The small molecule below binds the protein below.
Small molecule (SMILES): Nc1ncnc2c1ncn2[C@H]1C[C@H](O)[C@@H](COP(=O)(O)O)O1

Sequence of chain 1.HA:
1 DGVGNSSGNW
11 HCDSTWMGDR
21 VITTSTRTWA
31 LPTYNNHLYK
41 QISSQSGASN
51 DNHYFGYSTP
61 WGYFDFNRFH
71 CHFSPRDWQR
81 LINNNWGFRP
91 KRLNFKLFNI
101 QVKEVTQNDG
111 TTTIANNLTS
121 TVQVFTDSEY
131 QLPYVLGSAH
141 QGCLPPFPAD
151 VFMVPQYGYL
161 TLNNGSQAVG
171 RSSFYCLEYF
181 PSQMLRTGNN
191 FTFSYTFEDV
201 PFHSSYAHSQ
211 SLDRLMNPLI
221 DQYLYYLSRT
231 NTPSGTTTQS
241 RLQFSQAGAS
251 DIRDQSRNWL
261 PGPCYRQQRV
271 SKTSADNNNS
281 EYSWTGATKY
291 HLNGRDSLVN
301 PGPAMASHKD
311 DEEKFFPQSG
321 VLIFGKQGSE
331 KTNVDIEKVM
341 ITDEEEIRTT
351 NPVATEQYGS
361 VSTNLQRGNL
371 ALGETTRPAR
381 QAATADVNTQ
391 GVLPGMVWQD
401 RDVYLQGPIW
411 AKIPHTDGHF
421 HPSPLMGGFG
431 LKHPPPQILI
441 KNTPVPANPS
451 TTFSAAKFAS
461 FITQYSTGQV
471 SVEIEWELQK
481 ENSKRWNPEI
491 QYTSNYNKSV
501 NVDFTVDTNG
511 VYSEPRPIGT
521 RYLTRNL

Binding-site contacts:
Ligand atom C2 contacts residue GLY430 of chain 1.HA at 3.6 Å.
Ligand atom C6 contacts residue GLY430 of chain 1.HA at 3.9 Å.
Ligand atom C5' contacts residue HIS421 of chain 1.HA at 3.7 Å.
Ligand atom P contacts residue HIS421 of chain 1.HA at 3.6 Å.
Ligand atom N3 contacts residue PRO422 of chain 1.HA at 4.4 Å.
Ligand atom O5' contacts residue PRO422 of chain 1.HA at 3.8 Å.
Ligand atom C6 contacts residue SER423 of chain 1.HA at 4.2 Å.
Ligand atom C4 contacts residue PRO201 of chain 1.HA at 3.9 Å (hydrophobic).
Ligand atom O1P contacts residue HIS419 of chain 1.HA at 4.3 Å.
Ligand atom C8 contacts residue HIS421 of chain 1.HA at 3.8 Å.
Ligand atom C3' contacts residue PRO422 of chain 1.HA at 3.7 Å (hydrophobic).
Ligand atom N6 contacts residue PRO422 of chain 1.HA at 3.2 Å (h-bond).
Ligand atom N1 contacts residue GLY430 of chain 1.HA at 2.9 Å (h-bond).
Ligand atom C4 contacts residue PRO422 of chain 1.HA at 4.2 Å (hydrophobic).
Ligand atom C8 contacts residue PRO201 of chain 1.HA at 3.9 Å (hydrophobic).
Ligand atom C6 contacts residue VAL200 of chain 1.HA at 4.2 Å (hydrophobic).
Ligand atom C6 contacts residue PRO422 of chain 1.HA at 3.4 Å (hydrophobic).
Ligand atom N6 contacts residue PRO424 of chain 1.HA at 4.1 Å.
Ligand atom O5' contacts residue HIS421 of chain 1.HA at 3.0 Å (h-bond).
Ligand atom O1P contacts residue HIS421 of chain 1.HA at 4.1 Å.
Ligand atom N1 contacts residue PRO422 of chain 1.HA at 3.6 Å.
Ligand atom N6 contacts residue GLY430 of chain 1.HA at 3.0 Å (h-bond).
Ligand atom C2 contacts residue VAL200 of chain 1.HA at 4.4 Å (hydrophobic).
Ligand atom N3 contacts residue PRO201 of chain 1.HA at 4.0 Å.
Ligand atom C2 contacts residue PRO201 of chain 1.HA at 4.2 Å (hydrophobic).
Ligand atom N1 contacts residue VAL200 of chain 1.HA at 3.9 Å.
Ligand atom N7 contacts residue PRO201 of chain 1.HA at 4.1 Å.
Ligand atom C6 contacts residue PRO201 of chain 1.HA at 4.3 Å (hydrophobic).
Ligand atom C5 contacts residue PRO201 of chain 1.HA at 4.0 Å (hydrophobic).
Ligand atom N9 contacts residue PRO201 of chain 1.HA at 3.8 Å.
Ligand atom O5' contacts residue PHE420 of chain 1.HA at 4.2 Å.
Ligand atom N9 contacts residue PRO422 of chain 1.HA at 4.3 Å.
Ligand atom O4' contacts residue HIS421 of chain 1.HA at 4.2 Å.
Ligand atom N7 contacts residue HIS421 of chain 1.HA at 4.0 Å.
Ligand atom C5 contacts residue PRO422 of chain 1.HA at 4.0 Å (hydrophobic).
Ligand atom N6 contacts residue PHE429 of chain 1.HA at 4.1 Å.
Ligand atom C1' contacts residue PRO201 of chain 1.HA at 4.3 Å (hydrophobic).
Ligand atom N6 contacts residue SER423 of chain 1.HA at 3.5 Å.
Ligand atom P contacts residue PHE420 of chain 1.HA at 4.2 Å.
Ligand atom N7 contacts residue SER423 of chain 1.HA at 4.0 Å.